Binding-site contacts:
Ligand atom C4 contacts residue ASN283 of chain 1.A at 4.2 Å.
Ligand atom N2 contacts residue ASN283 of chain 1.A at 2.8 Å (h-bond).
Ligand atom C5 contacts residue ASN283 of chain 1.A at 3.6 Å.
Ligand atom O7 contacts residue ASN282 of chain 1.A at 3.4 Å.
Ligand atom N2 contacts residue ASN282 of chain 1.A at 4.2 Å.
Ligand atom C8 contacts residue ASN283 of chain 1.A at 4.3 Å.
Ligand atom C1 contacts residue ASN283 of chain 1.A at 1.4 Å.
Ligand atom C7 contacts residue ASN282 of chain 1.A at 3.9 Å.
Ligand atom O7 contacts residue ASN283 of chain 1.A at 4.4 Å.
Ligand atom C3 contacts residue ASN283 of chain 1.A at 3.8 Å.
Ligand atom O5 contacts residue ASN283 of chain 1.A at 2.4 Å (h-bond).
Ligand atom C2 contacts residue ASN283 of chain 1.A at 2.5 Å.
Ligand atom C7 contacts residue ASN283 of chain 1.A at 3.9 Å.

This protein binds this small molecule.
Small molecule (SMILES): CC(=O)N[C@@H]1[C@@H](O)[C@H](O)[C@@H](CO)O[C@H]1O

Sequence of chain 1.A:
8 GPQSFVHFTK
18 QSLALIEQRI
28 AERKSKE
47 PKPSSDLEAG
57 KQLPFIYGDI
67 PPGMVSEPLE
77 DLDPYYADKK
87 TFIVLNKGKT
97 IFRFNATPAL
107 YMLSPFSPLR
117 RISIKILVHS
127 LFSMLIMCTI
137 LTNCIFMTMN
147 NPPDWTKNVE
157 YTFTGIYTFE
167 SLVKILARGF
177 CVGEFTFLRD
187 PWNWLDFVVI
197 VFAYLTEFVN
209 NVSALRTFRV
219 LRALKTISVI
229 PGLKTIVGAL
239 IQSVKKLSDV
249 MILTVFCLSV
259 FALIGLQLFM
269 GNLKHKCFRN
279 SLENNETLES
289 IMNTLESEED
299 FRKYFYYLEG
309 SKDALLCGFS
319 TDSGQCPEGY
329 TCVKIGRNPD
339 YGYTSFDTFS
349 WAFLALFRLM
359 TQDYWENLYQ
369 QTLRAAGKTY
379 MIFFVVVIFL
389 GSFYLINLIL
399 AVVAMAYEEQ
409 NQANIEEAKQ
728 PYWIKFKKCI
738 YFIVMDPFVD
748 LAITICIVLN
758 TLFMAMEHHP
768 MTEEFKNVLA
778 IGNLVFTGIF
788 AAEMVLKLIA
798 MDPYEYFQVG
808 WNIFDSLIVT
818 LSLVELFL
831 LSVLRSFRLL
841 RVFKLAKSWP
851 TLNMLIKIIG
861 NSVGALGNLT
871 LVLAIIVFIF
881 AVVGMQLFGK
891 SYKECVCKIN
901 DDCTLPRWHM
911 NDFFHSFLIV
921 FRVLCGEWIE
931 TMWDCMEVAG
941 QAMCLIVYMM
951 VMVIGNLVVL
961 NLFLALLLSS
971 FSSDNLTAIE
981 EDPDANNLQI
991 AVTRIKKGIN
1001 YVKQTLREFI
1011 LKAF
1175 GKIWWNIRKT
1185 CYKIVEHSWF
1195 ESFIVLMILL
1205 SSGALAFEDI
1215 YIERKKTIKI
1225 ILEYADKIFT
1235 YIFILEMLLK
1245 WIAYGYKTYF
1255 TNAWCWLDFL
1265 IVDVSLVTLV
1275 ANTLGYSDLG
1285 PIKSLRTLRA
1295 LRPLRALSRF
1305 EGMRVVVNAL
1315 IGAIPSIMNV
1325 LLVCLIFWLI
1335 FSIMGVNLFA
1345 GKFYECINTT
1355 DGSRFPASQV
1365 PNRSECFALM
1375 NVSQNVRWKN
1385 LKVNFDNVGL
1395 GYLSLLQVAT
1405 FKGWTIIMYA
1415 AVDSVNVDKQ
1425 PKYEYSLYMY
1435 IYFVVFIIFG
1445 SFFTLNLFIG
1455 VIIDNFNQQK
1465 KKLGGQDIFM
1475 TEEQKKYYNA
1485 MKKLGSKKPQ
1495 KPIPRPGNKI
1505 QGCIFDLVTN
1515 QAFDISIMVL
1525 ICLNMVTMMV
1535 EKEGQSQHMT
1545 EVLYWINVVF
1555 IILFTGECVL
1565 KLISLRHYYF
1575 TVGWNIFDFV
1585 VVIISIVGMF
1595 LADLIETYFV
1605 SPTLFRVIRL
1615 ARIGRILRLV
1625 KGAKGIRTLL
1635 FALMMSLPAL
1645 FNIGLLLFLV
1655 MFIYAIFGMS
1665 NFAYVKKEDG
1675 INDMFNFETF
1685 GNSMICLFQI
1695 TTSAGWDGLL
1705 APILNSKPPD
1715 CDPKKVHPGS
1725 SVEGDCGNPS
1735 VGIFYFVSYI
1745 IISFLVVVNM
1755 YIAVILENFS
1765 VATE